Binding-site contacts:
Ligand atom C6 contacts residue HIS90 of chain 1.D at 3.5 Å.
Ligand atom C3 contacts residue GLN88 of chain 1.D at 3.4 Å.
Ligand atom C8 contacts residue TYR87 of chain 1.D at 3.6 Å (hydrophobic).
Ligand atom C8 contacts residue ASN80 of chain 1.D at 4.3 Å.
Ligand atom O4 contacts residue GLN88 of chain 1.D at 3.2 Å (h-bond).
Ligand atom C1 contacts residue ALA79 of chain 1.D at 4.3 Å (hydrophobic).
Ligand atom C2 contacts residue ASN80 of chain 1.D at 2.5 Å.
Ligand atom C6 contacts residue ALA79 of chain 1.D at 4.1 Å (hydrophobic).
Ligand atom C7 contacts residue ASN80 of chain 1.D at 3.1 Å.
Ligand atom O7 contacts residue ASN80 of chain 1.D at 3.1 Å (h-bond).
Ligand atom C5 contacts residue ALA79 of chain 1.D at 4.0 Å (hydrophobic).
Ligand atom C5 contacts residue GLN88 of chain 1.D at 2.8 Å.
Ligand atom C8 contacts residue GLY86 of chain 1.D at 4.2 Å.
Ligand atom C4 contacts residue GLN88 of chain 1.D at 3.3 Å.
Ligand atom C2 contacts residue GLN88 of chain 1.D at 4.2 Å.
Ligand atom C7 contacts residue TYR87 of chain 1.D at 4.2 Å (hydrophobic).
Ligand atom C4 contacts residue ASN80 of chain 1.D at 4.2 Å.
Ligand atom C1 contacts residue GLN88 of chain 1.D at 3.7 Å.
Ligand atom C6 contacts residue GLN88 of chain 1.D at 3.8 Å.
Ligand atom N2 contacts residue TYR87 of chain 1.D at 4.5 Å.
Ligand atom C1 contacts residue ASN80 of chain 1.D at 1.4 Å.
Ligand atom O5 contacts residue ASN80 of chain 1.D at 2.4 Å (h-bond).
Ligand atom N2 contacts residue ASN80 of chain 1.D at 2.8 Å (h-bond).
Ligand atom C5 contacts residue HIS90 of chain 1.D at 4.3 Å.
Ligand atom O5 contacts residue GLN88 of chain 1.D at 3.7 Å.
Ligand atom O5 contacts residue ALA79 of chain 1.D at 3.7 Å.
Ligand atom C5 contacts residue ASN80 of chain 1.D at 3.7 Å.
Ligand atom C3 contacts residue ASN80 of chain 1.D at 3.8 Å.

This small molecule binds to this protein.
Small molecule (SMILES): CC(=O)N[C@H]1[C@H](O[C@H]2[C@H](O)[C@@H](NC(C)=O)CO[C@@H]2CO)O[C@H](CO)[C@@H](O[C@@H]2O[C@H](CO)[C@@H](O)[C@H](O)[C@@H]2O)[C@@H]1O

Sequence of chain 1.D:
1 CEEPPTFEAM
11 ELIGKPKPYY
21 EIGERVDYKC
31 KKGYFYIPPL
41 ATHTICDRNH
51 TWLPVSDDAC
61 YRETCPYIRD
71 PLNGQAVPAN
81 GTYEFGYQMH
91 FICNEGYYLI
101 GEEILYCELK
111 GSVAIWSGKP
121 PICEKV